Binding-site contacts:
Ligand atom CCG contacts residue ALA104 of chain 1.A at 3.5 Å (hydrophobic).
Ligand atom OBL contacts residue ALA55 of chain 1.A at 3.4 Å.
Ligand atom CAZ contacts residue TYR157 of chain 1.A at 3.6 Å (hydrophobic).
Ligand atom CCI contacts residue VAL88 of chain 1.A at 3.8 Å (hydrophobic).
Ligand atom CCF contacts residue PHE67 of chain 1.A at 3.7 Å (hydrophobic).
Ligand atom OBM contacts residue VAL103 of chain 1.A at 3.3 Å.
Ligand atom NAS contacts residue GLY100 of chain 1.A at 3.4 Å.
Ligand atom CCK contacts residue ASP66 of chain 1.A at 3.7 Å.
Ligand atom CBA contacts residue TYR157 of chain 1.A at 3.7 Å (hydrophobic).
Ligand atom CBB contacts residue TYR157 of chain 1.A at 3.8 Å (hydrophobic).
Ligand atom CAO contacts residue ALA55 of chain 1.A at 3.7 Å (hydrophobic).
Ligand atom OBL contacts residue TYR157 of chain 1.A at 3.7 Å.
Ligand atom CAN contacts residue PHE59 of chain 1.A at 3.8 Å (hydrophobic).
Ligand atom NBD contacts residue TYR157 of chain 1.A at 3.5 Å.
Ligand atom CBT contacts residue ARG101 of chain 1.A at 3.8 Å.
Ligand atom SAT contacts residue GLY100 of chain 1.A at 3.7 Å.
Ligand atom CCK contacts residue PHE67 of chain 1.A at 3.6 Å (hydrophobic).
Ligand atom NAP contacts residue TYR58 of chain 1.A at 3.3 Å.
Ligand atom OBM contacts residue GLY100 of chain 1.A at 3.7 Å.
Ligand atom OAV contacts residue GLY100 of chain 1.A at 3.0 Å (h-bond).
Ligand atom CAA contacts residue ARG101 of chain 1.A at 3.8 Å.
Ligand atom OBM contacts residue TYR157 of chain 1.A at 3.6 Å.
Ligand atom CAI contacts residue PHE59 of chain 1.A at 3.7 Å (hydrophobic).
Ligand atom CBE contacts residue TYR157 of chain 1.A at 3.6 Å (hydrophobic).
Ligand atom OAV contacts residue TRP99 of chain 1.A at 3.5 Å (h-bond).
Ligand atom CCG contacts residue PHE108 of chain 1.A at 3.8 Å (hydrophobic).
Ligand atom CAJ contacts residue PHE59 of chain 1.A at 3.7 Å (hydrophobic).
Ligand atom CBQ contacts residue TYR63 of chain 1.A at 3.7 Å (hydrophobic).
Ligand atom CCD contacts residue MET70 of chain 1.A at 3.8 Å (hydrophobic).
Ligand atom CCL contacts residue TYR63 of chain 1.A at 3.8 Å (hydrophobic).
Ligand atom NAL contacts residue TYR58 of chain 1.A at 3.6 Å.
Ligand atom CAY contacts residue TYR157 of chain 1.A at 3.8 Å (hydrophobic).
Ligand atom CBB contacts residue GLY100 of chain 1.A at 3.3 Å.
Ligand atom NAS contacts residue ASN98 of chain 1.A at 3.8 Å.
Ligand atom OBM contacts residue TRP99 of chain 1.A at 3.3 Å (h-bond).
Ligand atom CBU contacts residue ARG101 of chain 1.A at 3.8 Å.
Ligand atom CAB contacts residue ASN98 of chain 1.A at 3.8 Å.
Ligand atom OBM contacts residue PHE153 of chain 1.A at 3.4 Å.
Ligand atom NBC contacts residue TYR157 of chain 1.A at 3.4 Å.
Ligand atom CAK contacts residue TYR58 of chain 1.A at 3.8 Å (hydrophobic).

Sequence of chain 1.A:
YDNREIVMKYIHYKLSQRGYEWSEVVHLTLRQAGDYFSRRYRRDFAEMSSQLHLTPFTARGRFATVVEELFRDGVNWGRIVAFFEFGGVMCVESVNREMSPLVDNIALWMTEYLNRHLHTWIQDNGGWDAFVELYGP

This small molecule binds to this protein.
Small molecule (SMILES): CC(C)c1ccccc1[C@@H]1CCCN1C1CC2(CCN(c3ccc(C(=O)NS(=O)(=O)c4ccc(NCC5CCC(C)(O)CC5)c([N+](=O)[O-])c4)c(Oc4cnc5[nH]ccc5c4)c3)CC2)C1